A small-molecule ligand and the protein it binds are described below.
Small molecule (SMILES): N[C@@H](CCC(=O)O)C(=O)O

Sequence of chain 1.D:
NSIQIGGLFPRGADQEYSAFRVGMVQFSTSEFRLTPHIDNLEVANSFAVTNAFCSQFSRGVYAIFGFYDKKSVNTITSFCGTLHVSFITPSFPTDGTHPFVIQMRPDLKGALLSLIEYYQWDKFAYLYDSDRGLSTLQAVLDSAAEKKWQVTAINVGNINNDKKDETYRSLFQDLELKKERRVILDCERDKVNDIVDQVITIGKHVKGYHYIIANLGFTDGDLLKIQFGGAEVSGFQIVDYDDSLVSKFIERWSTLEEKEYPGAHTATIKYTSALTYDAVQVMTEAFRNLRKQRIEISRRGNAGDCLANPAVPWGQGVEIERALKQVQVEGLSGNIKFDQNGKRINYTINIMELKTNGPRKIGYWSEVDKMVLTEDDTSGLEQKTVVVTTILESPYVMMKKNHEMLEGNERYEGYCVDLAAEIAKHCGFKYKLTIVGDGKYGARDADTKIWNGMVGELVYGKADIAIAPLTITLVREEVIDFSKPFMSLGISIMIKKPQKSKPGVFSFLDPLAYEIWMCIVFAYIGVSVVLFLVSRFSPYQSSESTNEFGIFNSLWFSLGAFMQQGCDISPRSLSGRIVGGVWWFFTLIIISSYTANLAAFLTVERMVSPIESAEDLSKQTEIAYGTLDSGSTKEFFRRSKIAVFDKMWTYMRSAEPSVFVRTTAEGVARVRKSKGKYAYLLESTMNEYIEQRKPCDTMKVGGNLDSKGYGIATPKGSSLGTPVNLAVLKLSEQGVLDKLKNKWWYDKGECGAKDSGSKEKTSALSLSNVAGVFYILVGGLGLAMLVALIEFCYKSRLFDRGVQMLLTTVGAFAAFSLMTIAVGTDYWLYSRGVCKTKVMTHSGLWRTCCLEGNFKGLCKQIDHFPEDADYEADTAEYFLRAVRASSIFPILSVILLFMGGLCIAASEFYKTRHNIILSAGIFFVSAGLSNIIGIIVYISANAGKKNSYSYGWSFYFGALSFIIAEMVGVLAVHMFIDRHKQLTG

Binding-site contacts:
Ligand atom OXT contacts residue LEU470 of chain 1.D at 3.5 Å.
Ligand atom CG contacts residue TYR441 of chain 1.D at 3.9 Å (hydrophobic).
Ligand atom OXT contacts residue PRO469 of chain 1.D at 3.8 Å.
Ligand atom CG contacts residue GLU696 of chain 1.D at 4.3 Å.
Ligand atom C contacts residue TYR441 of chain 1.D at 3.5 Å (hydrophobic).
Ligand atom N contacts residue GLU696 of chain 1.D at 2.9 Å (salt-bridge).
Ligand atom OE1 contacts residue THR646 of chain 1.D at 2.5 Å (h-bond).
Ligand atom N contacts residue PRO469 of chain 1.D at 3.7 Å.
Ligand atom CA contacts residue GLU696 of chain 1.D at 3.2 Å.
Ligand atom CA contacts residue THR471 of chain 1.D at 3.2 Å.
Ligand atom OXT contacts residue ARG476 of chain 1.D at 3.7 Å.
Ligand atom CA contacts residue TYR441 of chain 1.D at 4.1 Å (hydrophobic).
Ligand atom CB contacts residue SER645 of chain 1.D at 4.1 Å.
Ligand atom CB contacts residue GLU696 of chain 1.D at 3.3 Å.
Ligand atom CG contacts residue SER645 of chain 1.D at 3.9 Å.
Ligand atom CD contacts residue SER645 of chain 1.D at 3.1 Å.
Ligand atom OE2 contacts residue GLY644 of chain 1.D at 3.1 Å.
Ligand atom N contacts residue LEU470 of chain 1.D at 4.3 Å.
Ligand atom CG contacts residue GLY644 of chain 1.D at 4.2 Å.
Ligand atom OE1 contacts residue LYS721 of chain 1.D at 4.2 Å.
Ligand atom CD contacts residue GLY644 of chain 1.D at 4.1 Å.
Ligand atom C contacts residue THR471 of chain 1.D at 4.0 Å.
Ligand atom N contacts residue THR471 of chain 1.D at 2.4 Å (h-bond).
Ligand atom CD contacts residue GLU696 of chain 1.D at 4.2 Å.
Ligand atom N contacts residue TYR723 of chain 1.D at 3.7 Å.
Ligand atom CD contacts residue THR646 of chain 1.D at 3.1 Å.
Ligand atom O contacts residue ARG476 of chain 1.D at 3.1 Å (salt-bridge).
Ligand atom OXT contacts residue THR471 of chain 1.D at 3.9 Å.
Ligand atom OE1 contacts residue GLU696 of chain 1.D at 3.3 Å (salt-bridge).
Ligand atom OE2 contacts residue SER645 of chain 1.D at 2.6 Å (h-bond).
Ligand atom CB contacts residue TYR441 of chain 1.D at 3.5 Å (hydrophobic).
Ligand atom OXT contacts residue TYR441 of chain 1.D at 3.2 Å.
Ligand atom OE1 contacts residue SER645 of chain 1.D at 3.2 Å (h-bond).
Ligand atom CA contacts residue SER645 of chain 1.D at 3.3 Å.
Ligand atom OE2 contacts residue LYS647 of chain 1.D at 4.0 Å.
Ligand atom O contacts residue TYR441 of chain 1.D at 3.9 Å.
Ligand atom C contacts residue SER645 of chain 1.D at 3.6 Å.
Ligand atom O contacts residue SER645 of chain 1.D at 3.1 Å (h-bond).
Ligand atom OE2 contacts residue THR646 of chain 1.D at 2.4 Å (h-bond).
Ligand atom C contacts residue ARG476 of chain 1.D at 3.8 Å.